Binding-site contacts:
Ligand atom O2G contacts residue THR39 of chain 1.A at 2.9 Å (h-bond).
Ligand atom O2' contacts residue ASP34 of chain 1.A at 3.2 Å (salt-bridge).
Ligand atom O3G contacts residue GLY16 of chain 1.A at 3.6 Å.
Ligand atom C3' contacts residue GLU35 of chain 1.A at 3.5 Å.
Ligand atom C2' contacts residue VAL33 of chain 1.A at 3.6 Å (hydrophobic).
Ligand atom O3A contacts residue GLY17 of chain 1.A at 3.6 Å.
Ligand atom O6 contacts residue SER149 of chain 1.A at 3.5 Å.
Ligand atom O1B contacts residue GLY17 of chain 1.A at 3.6 Å (h-bond).
Ligand atom O4' contacts residue LYS121 of chain 1.A at 3.4 Å (salt-bridge).
Ligand atom O2A contacts residue SER21 of chain 1.A at 3.4 Å (h-bond).
Ligand atom C8 contacts residue ALA22 of chain 1.A at 3.6 Å (hydrophobic).
Ligand atom N3B contacts residue MG1 of chain 1.H at 3.5 Å.
Ligand atom N2 contacts residue LEU124 of chain 1.A at 3.5 Å.
Ligand atom C6 contacts residue ASP123 of chain 1.A at 3.6 Å.
Ligand atom PG contacts residue MG1 of chain 1.H at 3.2 Å.
Ligand atom O3G contacts residue LYS20 of chain 1.A at 2.7 Å (salt-bridge).
Ligand atom O1B contacts residue GLY19 of chain 1.A at 3.1 Å (h-bond).
Ligand atom O2G contacts residue MG1 of chain 1.H at 2.0 Å.
Ligand atom O2B contacts residue MG1 of chain 1.H at 2.1 Å.
Ligand atom O1B contacts residue LYS20 of chain 1.A at 2.9 Å (salt-bridge).
Ligand atom O6 contacts residue ASP123 of chain 1.A at 3.5 Å (salt-bridge).
Ligand atom N1 contacts residue ASP123 of chain 1.A at 2.9 Å (salt-bridge).
Ligand atom O3A contacts residue GLY19 of chain 1.A at 3.3 Å (h-bond).
Ligand atom N3B contacts residue GLY17 of chain 1.A at 3.1 Å (h-bond).
Ligand atom O3G contacts residue GLY64 of chain 1.A at 2.9 Å (h-bond).
Ligand atom N7 contacts residue ASN120 of chain 1.A at 3.2 Å (h-bond).
Ligand atom O2A contacts residue ALA22 of chain 1.A at 2.8 Å (h-bond).
Ligand atom O2B contacts residue SER21 of chain 1.A at 3.0 Å (h-bond).
Ligand atom O2A contacts residue GLY19 of chain 1.A at 3.4 Å.
Ligand atom O2' contacts residue PHE32 of chain 1.A at 3.4 Å.
Ligand atom O2' contacts residue VAL33 of chain 1.A at 2.7 Å (h-bond).
Ligand atom N2 contacts residue ASP123 of chain 1.A at 2.9 Å (salt-bridge).
Ligand atom O2B contacts residue LYS20 of chain 1.A at 3.6 Å.
Ligand atom O1G contacts residue PRO38 of chain 1.A at 3.5 Å.
Ligand atom O1B contacts residue VAL18 of chain 1.A at 3.2 Å (h-bond).
Ligand atom O6 contacts residue ASN120 of chain 1.A at 3.4 Å (h-bond).
Ligand atom O6 contacts residue ALA150 of chain 1.A at 2.9 Å (h-bond).
Ligand atom O6 contacts residue LYS121 of chain 1.A at 3.4 Å.
Ligand atom O3' contacts residue ASP34 of chain 1.A at 2.9 Å (salt-bridge).
Ligand atom PB contacts residue MG1 of chain 1.H at 3.2 Å.

Sequence of chain 1.A:
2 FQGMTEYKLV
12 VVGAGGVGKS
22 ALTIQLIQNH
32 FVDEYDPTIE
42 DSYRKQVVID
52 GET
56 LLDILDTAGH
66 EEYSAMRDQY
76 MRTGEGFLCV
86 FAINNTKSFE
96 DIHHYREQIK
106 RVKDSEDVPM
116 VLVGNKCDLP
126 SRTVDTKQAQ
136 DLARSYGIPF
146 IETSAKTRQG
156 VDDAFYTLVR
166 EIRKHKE

A small-molecule ligand and the protein it binds are described below.
Small molecule (SMILES): Nc1nc2c(ncn2[C@@H]2O[C@H](CO[P](=O)(O)O[P](=O)(O)NP(=O)(O)O)[C@@H](O)[C@H]2O)c(=O)[nH]1